Sequence of chain 1.A:
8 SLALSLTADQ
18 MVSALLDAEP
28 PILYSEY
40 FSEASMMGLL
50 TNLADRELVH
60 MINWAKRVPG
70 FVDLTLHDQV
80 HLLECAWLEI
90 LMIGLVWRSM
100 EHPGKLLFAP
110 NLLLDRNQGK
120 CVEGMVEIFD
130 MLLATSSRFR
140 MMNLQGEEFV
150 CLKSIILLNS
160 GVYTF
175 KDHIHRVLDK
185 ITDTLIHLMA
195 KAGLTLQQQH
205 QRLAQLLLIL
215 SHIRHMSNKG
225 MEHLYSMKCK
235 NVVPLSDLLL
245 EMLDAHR

A small-molecule ligand and the protein it binds are described below.
Small molecule (SMILES): O/N=C/c1c(O)ccc(-c2ccc(O)cc2)c1-c1ccc(O)cc1

Binding-site contacts:
Ligand atom O01 contacts residue LEU49 of chain 1.A at 4.0 Å.
Ligand atom C17 contacts residue PHE107 of chain 1.A at 4.1 Å (hydrophobic).
Ligand atom O01 contacts residue THR50 of chain 1.A at 3.5 Å.
Ligand atom C23 contacts residue LEU94 of chain 1.A at 4.1 Å (hydrophobic).
Ligand atom O14 contacts residue MET124 of chain 1.A at 3.7 Å.
Ligand atom O22 contacts residue ARG97 of chain 1.A at 3.7 Å.
Ligand atom C04 contacts residue LEU87 of chain 1.A at 3.9 Å (hydrophobic).
Ligand atom N11 contacts residue HIS227 of chain 1.A at 3.0 Å (h-bond).
Ligand atom C15 contacts residue LEU131 of chain 1.A at 3.9 Å (hydrophobic).
Ligand atom C06 contacts residue LEU49 of chain 1.A at 3.5 Å (hydrophobic).
Ligand atom C04 contacts residue LEU228 of chain 1.A at 4.0 Å (hydrophobic).
Ligand atom C20 contacts residue GLU56 of chain 1.A at 3.7 Å.
Ligand atom O14 contacts residue ILE127 of chain 1.A at 3.3 Å.
Ligand atom C23 contacts residue LEU90 of chain 1.A at 3.5 Å (hydrophobic).
Ligand atom C20 contacts residue ALA53 of chain 1.A at 4.0 Å (hydrophobic).
Ligand atom O12 contacts residue HIS227 of chain 1.A at 2.3 Å (h-bond).
Ligand atom C03 contacts residue ALA53 of chain 1.A at 3.7 Å (hydrophobic).
Ligand atom C05 contacts residue THR50 of chain 1.A at 3.6 Å.
Ligand atom C15 contacts residue ILE127 of chain 1.A at 3.9 Å (hydrophobic).
Ligand atom O01 contacts residue ALA53 of chain 1.A at 3.4 Å.
Ligand atom C02 contacts residue ALA53 of chain 1.A at 3.5 Å (hydrophobic).
Ligand atom C05 contacts residue LEU49 of chain 1.A at 3.5 Å (hydrophobic).
Ligand atom C20 contacts residue PHE107 of chain 1.A at 3.9 Å (hydrophobic).
Ligand atom C10 contacts residue LEU228 of chain 1.A at 3.9 Å (hydrophobic).
Ligand atom C16 contacts residue PHE107 of chain 1.A at 3.9 Å (hydrophobic).
Ligand atom C18 contacts residue PHE107 of chain 1.A at 3.8 Å (hydrophobic).
Ligand atom C02 contacts residue LEU49 of chain 1.A at 4.0 Å (hydrophobic).
Ligand atom C05 contacts residue ALA53 of chain 1.A at 4.1 Å (hydrophobic).
Ligand atom O01 contacts residue LEU243 of chain 1.A at 3.2 Å.
Ligand atom O22 contacts residue LEU90 of chain 1.A at 3.9 Å.
Ligand atom O22 contacts residue GLU56 of chain 1.A at 2.3 Å (salt-bridge).
Ligand atom C19 contacts residue PHE107 of chain 1.A at 3.7 Å (hydrophobic).
Ligand atom C24 contacts residue LEU94 of chain 1.A at 3.9 Å (hydrophobic).
Ligand atom C16 contacts residue LEU131 of chain 1.A at 4.0 Å (hydrophobic).
Ligand atom O12 contacts residue LEU228 of chain 1.A at 3.3 Å (h-bond).
Ligand atom N11 contacts residue LEU228 of chain 1.A at 4.0 Å.
Ligand atom O12 contacts residue GLY224 of chain 1.A at 3.9 Å.
Ligand atom N11 contacts residue GLY224 of chain 1.A at 4.1 Å.
Ligand atom C21 contacts residue GLU56 of chain 1.A at 3.4 Å.
Ligand atom C03 contacts residue LEU228 of chain 1.A at 3.8 Å (hydrophobic).